This small molecule binds to this protein.
Small molecule (SMILES): CC(C)C[C@H](NC(=O)CN)C(=O)N[C@H](C(=O)N[C@H](C(=O)NCC(=O)N[C@@H](CO)C(=O)N[C@@H](CC(C)C)C(=O)N[C@@H](CCCN=C(N)N)C(=O)NCC=O)C(C)C)[C@@H](C)O

Binding-site contacts:
Ligand atom CA contacts residue ASP258 of chain 29.C at 3.3 Å.
Ligand atom N contacts residue ARG49 of chain 29.C at 3.5 Å (salt-bridge).
Ligand atom N contacts residue ASP258 of chain 29.C at 3.2 Å (salt-bridge).
Ligand atom N contacts residue ARG49 of chain 29.C at 3.7 Å.
Ligand atom OG1 contacts residue MET259 of chain 29.C at 2.6 Å (h-bond).
Ligand atom CB contacts residue ARG49 of chain 29.C at 3.6 Å.
Ligand atom CZ contacts residue ASP228 of chain 29.C at 3.2 Å.
Ligand atom NH1 contacts residue ARG50 of chain 29.C at 3.7 Å.
Ligand atom NH2 contacts residue THR246 of chain 29.C at 2.8 Å (h-bond).
Ligand atom NH1 contacts residue THR246 of chain 29.C at 3.5 Å.
Ligand atom O contacts residue ARG43 of chain 29.C at 2.9 Å (salt-bridge).
Ligand atom CD contacts residue ASP53 of chain 29.C at 3.3 Å.
Ligand atom NH1 contacts residue ILE51 of chain 29.C at 3.5 Å (h-bond).
Ligand atom NH1 contacts residue ASP228 of chain 29.C at 3.2 Å (salt-bridge).
Ligand atom C contacts residue ASP258 of chain 29.C at 3.7 Å.
Ligand atom OG1 contacts residue ASP258 of chain 29.C at 3.5 Å.
Ligand atom N contacts residue ASP258 of chain 29.C at 3.3 Å (salt-bridge).
Ligand atom CB contacts residue ILE39 of chain 29.C at 3.7 Å (hydrophobic).
Ligand atom CA contacts residue ARG49 of chain 29.C at 3.7 Å.
Ligand atom CB contacts residue ARG49 of chain 29.C at 3.7 Å.
Ligand atom N contacts residue ASP258 of chain 29.C at 3.7 Å.
Ligand atom N contacts residue ASP258 of chain 29.C at 2.9 Å (salt-bridge).
Ligand atom O contacts residue ARG50 of chain 29.C at 3.7 Å.
Ligand atom O contacts residue ILE39 of chain 29.C at 3.5 Å.
Ligand atom CA contacts residue ILE54 of chain 29.C at 3.7 Å (hydrophobic).
Ligand atom CB contacts residue ASP258 of chain 29.C at 3.7 Å.
Ligand atom C contacts residue ILE54 of chain 29.C at 3.7 Å (hydrophobic).
Ligand atom CD1 contacts residue PRO57 of chain 29.C at 3.6 Å (hydrophobic).
Ligand atom CG2 contacts residue ALA42 of chain 29.C at 3.7 Å (hydrophobic).
Ligand atom O contacts residue ARG49 of chain 29.C at 3.0 Å (salt-bridge).
Ligand atom C contacts residue ILE39 of chain 29.C at 3.6 Å (hydrophobic).
Ligand atom N contacts residue ARG49 of chain 29.C at 3.5 Å (salt-bridge).
Ligand atom O contacts residue ARG43 of chain 29.C at 3.3 Å (salt-bridge).
Ligand atom O contacts residue ILE54 of chain 29.C at 3.4 Å.
Ligand atom C contacts residue ARG49 of chain 29.C at 3.5 Å.
Ligand atom CD2 contacts residue ARG43 of chain 29.C at 3.7 Å.
Ligand atom CG2 contacts residue MET259 of chain 29.C at 3.7 Å (hydrophobic).
Ligand atom NH2 contacts residue ASP228 of chain 29.C at 2.5 Å (salt-bridge).
Ligand atom NE contacts residue ASP53 of chain 29.C at 3.6 Å (salt-bridge).
Ligand atom CB contacts residue MET259 of chain 29.C at 3.5 Å (hydrophobic).

Sequence of chain 29.C:
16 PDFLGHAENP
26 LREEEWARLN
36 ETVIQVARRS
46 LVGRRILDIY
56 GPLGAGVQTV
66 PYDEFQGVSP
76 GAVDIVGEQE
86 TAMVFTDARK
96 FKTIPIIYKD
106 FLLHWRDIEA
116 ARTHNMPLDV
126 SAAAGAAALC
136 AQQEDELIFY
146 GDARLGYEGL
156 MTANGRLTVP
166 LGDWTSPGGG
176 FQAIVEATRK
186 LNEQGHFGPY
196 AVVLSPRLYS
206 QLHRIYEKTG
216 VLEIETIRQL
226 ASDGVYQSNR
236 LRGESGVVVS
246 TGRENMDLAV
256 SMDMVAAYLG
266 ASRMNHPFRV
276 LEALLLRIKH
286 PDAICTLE